Binding-site contacts:
Ligand atom C1 contacts residue ASN119 of chain 1.A at 3.8 Å.
Ligand atom C16 contacts residue GLU122 of chain 1.A at 3.4 Å.
Ligand atom C9 contacts residue ALA61 of chain 1.A at 3.8 Å (hydrophobic).
Ligand atom C3 contacts residue THR39 of chain 1.A at 3.3 Å.
Ligand atom C17 contacts residue THR39 of chain 1.A at 3.1 Å.
Ligand atom C6 contacts residue THR39 of chain 1.A at 3.9 Å.
Ligand atom N1 contacts residue ASN119 of chain 1.A at 3.3 Å (h-bond).
Ligand atom C9 contacts residue LEU168 of chain 1.A at 3.6 Å (hydrophobic).
Ligand atom C21 contacts residue GLU122 of chain 1.A at 3.4 Å.
Ligand atom C7 contacts residue LEU116 of chain 1.A at 3.7 Å (hydrophobic).
Ligand atom C7 contacts residue LEU168 of chain 1.A at 3.8 Å (hydrophobic).
Ligand atom C2 contacts residue GLU122 of chain 1.A at 3.7 Å.
Ligand atom O2 contacts residue GLU78 of chain 1.A at 3.5 Å (salt-bridge).
Ligand atom C15 contacts residue GLU122 of chain 1.A at 3.3 Å.
Ligand atom C5 contacts residue THR39 of chain 1.A at 3.6 Å.
Ligand atom C10 contacts residue LEU168 of chain 1.A at 3.5 Å (hydrophobic).
Ligand atom N1 contacts residue GLU122 of chain 1.A at 2.6 Å (salt-bridge).
Ligand atom C20 contacts residue GLU122 of chain 1.A at 3.8 Å.
Ligand atom C3 contacts residue LEU168 of chain 1.A at 3.8 Å (hydrophobic).
Ligand atom C8 contacts residue LEU116 of chain 1.A at 3.9 Å (hydrophobic).
Ligand atom C11 contacts residue LEU168 of chain 1.A at 3.6 Å (hydrophobic).
Ligand atom O2 contacts residue ASP180 of chain 1.A at 3.7 Å.
Ligand atom O2 contacts residue LYS63 of chain 1.A at 2.9 Å (salt-bridge).
Ligand atom C8 contacts residue ALA61 of chain 1.A at 3.5 Å (hydrophobic).
Ligand atom C4 contacts residue THR39 of chain 1.A at 3.5 Å.
Ligand atom C4 contacts residue LEU168 of chain 1.A at 3.8 Å (hydrophobic).
Ligand atom C1 contacts residue GLU122 of chain 1.A at 3.6 Å.
Ligand atom N3 contacts residue THR39 of chain 1.A at 2.8 Å (h-bond).
Ligand atom C8 contacts residue LEU168 of chain 1.A at 3.7 Å (hydrophobic).
Ligand atom C18 contacts residue THR39 of chain 1.A at 3.4 Å.
Ligand atom S2 contacts residue LEU97 of chain 1.A at 3.6 Å.
Ligand atom C14 contacts residue LYS63 of chain 1.A at 3.7 Å.
Ligand atom C13 contacts residue VAL47 of chain 1.A at 3.9 Å (hydrophobic).
Ligand atom S2 contacts residue PHE113 of chain 1.A at 3.6 Å.
Ligand atom C5 contacts residue GLU122 of chain 1.A at 3.3 Å.
Ligand atom C2 contacts residue THR39 of chain 1.A at 3.6 Å.
Ligand atom C15 contacts residue ASN119 of chain 1.A at 3.9 Å.
Ligand atom C6 contacts residue LEU168 of chain 1.A at 3.8 Å (hydrophobic).
Ligand atom S1 contacts residue THR39 of chain 1.A at 3.4 Å.
Ligand atom N2 contacts residue ASP180 of chain 1.A at 3.2 Å (salt-bridge).

Sequence of chain 1.A:
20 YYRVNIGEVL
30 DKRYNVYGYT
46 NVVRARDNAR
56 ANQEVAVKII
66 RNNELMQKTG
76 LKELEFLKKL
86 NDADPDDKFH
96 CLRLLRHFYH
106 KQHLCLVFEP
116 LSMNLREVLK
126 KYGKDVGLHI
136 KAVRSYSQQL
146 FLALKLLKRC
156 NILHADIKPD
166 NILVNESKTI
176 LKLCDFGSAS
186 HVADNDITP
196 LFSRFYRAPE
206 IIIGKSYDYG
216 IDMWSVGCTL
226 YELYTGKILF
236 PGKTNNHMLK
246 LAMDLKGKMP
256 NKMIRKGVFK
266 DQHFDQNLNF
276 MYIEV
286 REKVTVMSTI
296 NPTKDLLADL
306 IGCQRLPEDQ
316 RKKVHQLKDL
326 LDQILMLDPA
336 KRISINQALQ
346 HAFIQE

The small molecule below binds the protein below.
Small molecule (SMILES): NC(=O)c1cc2c(-c3ccc(C(=O)NCc4cccc(N)c4)s3)cccc2s1